The small molecule below binds the protein below.
Small molecule (SMILES): CC(C)CCC[C@@H](C)[C@H]1CC[C@H]2[C@@H]3CC=C4C[C@@H](OC(=O)CCC(=O)O)CC[C@]4(C)[C@H]3CC[C@]12C

Sequence of chain 1.F:
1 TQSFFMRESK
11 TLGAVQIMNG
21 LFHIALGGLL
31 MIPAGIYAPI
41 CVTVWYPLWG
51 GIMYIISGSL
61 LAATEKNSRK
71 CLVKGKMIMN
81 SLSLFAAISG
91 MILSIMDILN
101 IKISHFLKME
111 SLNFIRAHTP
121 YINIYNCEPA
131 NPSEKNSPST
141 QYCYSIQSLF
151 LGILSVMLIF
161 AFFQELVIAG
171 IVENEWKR

Binding-site contacts:
Ligand atom CAI contacts residue LEU151 of chain 1.A at 4.2 Å (hydrophobic).
Ligand atom OAW contacts residue SER148 of chain 1.A at 3.7 Å.
Ligand atom CAK contacts residue GLY152 of chain 1.A at 3.6 Å.
Ligand atom OAH contacts residue SER148 of chain 1.A at 3.3 Å (h-bond).
Ligand atom CAD contacts residue Y011 of chain 1.L at 4.4 Å.
Ligand atom CAQ contacts residue LEU29 of chain 1.F at 4.5 Å (hydrophobic).
Ligand atom CAB contacts residue LEU21 of chain 1.F at 4.0 Å (hydrophobic).
Ligand atom CAM contacts residue SER148 of chain 1.A at 4.2 Å.
Ligand atom CAN contacts residue ALA25 of chain 1.F at 4.5 Å (hydrophobic).
Ligand atom CBG contacts residue SER155 of chain 1.A at 4.3 Å.
Ligand atom CAQ contacts residue GLY152 of chain 1.A at 4.3 Å.
Ligand atom CAY contacts residue Y011 of chain 1.L at 4.0 Å.
Ligand atom OAG contacts residue Y011 of chain 1.L at 3.8 Å.
Ligand atom CAR contacts residue Y011 of chain 1.L at 3.7 Å.
Ligand atom CAV contacts residue LEU151 of chain 1.A at 3.8 Å (hydrophobic).
Ligand atom OAH contacts residue TYR144 of chain 1.A at 4.2 Å.
Ligand atom CAT contacts residue Y011 of chain 1.L at 4.1 Å.
Ligand atom CAB contacts residue ALA25 of chain 1.F at 4.5 Å (hydrophobic).
Ligand atom CAB contacts residue ILE24 of chain 1.F at 3.9 Å (hydrophobic).
Ligand atom CAI contacts residue GLY152 of chain 1.A at 3.6 Å.
Ligand atom CAK contacts residue SER155 of chain 1.A at 3.9 Å.
Ligand atom OAW contacts residue Y011 of chain 1.L at 4.3 Å.
Ligand atom CAD contacts residue ILE32 of chain 1.F at 4.2 Å (hydrophobic).
Ligand atom CAX contacts residue SER148 of chain 1.A at 4.1 Å.
Ligand atom CAY contacts residue SER148 of chain 1.A at 4.5 Å.
Ligand atom CBD contacts residue GLY152 of chain 1.A at 4.4 Å.
Ligand atom CBC contacts residue LEU151 of chain 1.A at 4.4 Å (hydrophobic).
Ligand atom CAK contacts residue LEU151 of chain 1.A at 4.4 Å (hydrophobic).
Ligand atom CAQ contacts residue SER155 of chain 1.A at 3.9 Å.
Ligand atom CAL contacts residue SER148 of chain 1.A at 3.9 Å.
Ligand atom CAL contacts residue Y011 of chain 1.L at 3.8 Å.

Sequence of chain 1.A:
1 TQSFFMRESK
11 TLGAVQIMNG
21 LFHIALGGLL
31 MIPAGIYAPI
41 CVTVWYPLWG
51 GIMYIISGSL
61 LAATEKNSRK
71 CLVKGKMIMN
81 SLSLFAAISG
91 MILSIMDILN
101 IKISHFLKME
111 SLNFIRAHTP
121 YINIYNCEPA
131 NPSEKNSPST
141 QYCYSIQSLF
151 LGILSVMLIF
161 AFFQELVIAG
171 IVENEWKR